Binding-site contacts:
Ligand atom CAJ contacts residue ILE111 of chain 50.A at 3.3 Å (hydrophobic).
Ligand atom CAE contacts residue ASP112 of chain 50.A at 3.7 Å.
Ligand atom CBC contacts residue TRP203 of chain 50.A at 3.2 Å (hydrophobic).
Ligand atom CAD contacts residue ASN228 of chain 50.A at 3.5 Å.
Ligand atom CBC contacts residue ASN228 of chain 50.A at 3.9 Å.
Ligand atom CAM contacts residue VAL192 of chain 50.A at 3.3 Å (hydrophobic).
Ligand atom CAE contacts residue THR114 of chain 50.A at 3.5 Å.
Ligand atom CAD contacts residue GLN202 of chain 50.A at 3.5 Å.
Ligand atom CAU contacts residue TYR201 of chain 50.A at 3.8 Å (hydrophobic).
Ligand atom CAC contacts residue PHE233 of chain 50.A at 3.1 Å (hydrophobic).
Ligand atom CAX contacts residue TRP203 of chain 50.A at 3.6 Å (hydrophobic).
Ligand atom OAB contacts residue ILE113 of chain 50.A at 3.2 Å (h-bond).
Ligand atom CAR contacts residue PHE135 of chain 50.A at 3.4 Å (hydrophobic).
Ligand atom CAA contacts residue ILE24 of chain 50.C at 3.8 Å (hydrophobic).
Ligand atom CAU contacts residue ASN228 of chain 50.A at 3.6 Å.
Ligand atom CAH contacts residue GLN202 of chain 50.A at 3.7 Å.
Ligand atom CAM contacts residue ILE24 of chain 50.C at 3.7 Å (hydrophobic).
Ligand atom NBE contacts residue ASN228 of chain 50.A at 3.9 Å.
Ligand atom CAH contacts residue ASN228 of chain 50.A at 3.2 Å.
Ligand atom CAI contacts residue ASP112 of chain 50.A at 3.5 Å.
Ligand atom OAW contacts residue MET195 of chain 50.A at 3.5 Å.
Ligand atom CAT contacts residue TYR201 of chain 50.A at 3.5 Å (hydrophobic).
Ligand atom CAI contacts residue TRP203 of chain 50.A at 3.6 Å (hydrophobic).
Ligand atom CAL contacts residue ILE111 of chain 50.A at 3.6 Å (hydrophobic).
Ligand atom OAB contacts residue ASP112 of chain 50.A at 3.5 Å.
Ligand atom CAA contacts residue PRO177 of chain 50.A at 3.8 Å (hydrophobic).
Ligand atom CAY contacts residue PHE155 of chain 50.A at 3.8 Å (hydrophobic).
Ligand atom CAP contacts residue ILE111 of chain 50.A at 3.8 Å (hydrophobic).
Ligand atom OAW contacts residue ILE111 of chain 50.A at 3.6 Å.
Ligand atom CAU contacts residue TRP203 of chain 50.A at 3.7 Å (hydrophobic).
Ligand atom CAN contacts residue PHE155 of chain 50.A at 3.6 Å (hydrophobic).
Ligand atom CAG contacts residue PHE233 of chain 50.A at 3.2 Å (hydrophobic).
Ligand atom CAK contacts residue VAL192 of chain 50.A at 3.1 Å (hydrophobic).
Ligand atom CAI contacts residue THR114 of chain 50.A at 3.8 Å.
Ligand atom CAK contacts residue MET195 of chain 50.A at 3.6 Å (hydrophobic).
Ligand atom CAG contacts residue PHE137 of chain 50.A at 3.7 Å (hydrophobic).
Ligand atom CAZ contacts residue MET195 of chain 50.A at 3.9 Å (hydrophobic).
Ligand atom CAC contacts residue PHE137 of chain 50.A at 3.8 Å (hydrophobic).
Ligand atom CAH contacts residue TRP203 of chain 50.A at 3.5 Å (hydrophobic).
Ligand atom NBE contacts residue TRP203 of chain 50.A at 3.2 Å.

Sequence of chain 50.C:
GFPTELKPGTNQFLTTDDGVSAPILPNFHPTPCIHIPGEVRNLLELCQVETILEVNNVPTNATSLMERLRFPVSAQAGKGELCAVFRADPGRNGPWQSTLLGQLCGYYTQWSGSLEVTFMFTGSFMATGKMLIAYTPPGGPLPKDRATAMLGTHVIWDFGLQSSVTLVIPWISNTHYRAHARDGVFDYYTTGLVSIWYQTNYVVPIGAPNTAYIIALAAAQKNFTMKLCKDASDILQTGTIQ

Sequence of chain 50.A:
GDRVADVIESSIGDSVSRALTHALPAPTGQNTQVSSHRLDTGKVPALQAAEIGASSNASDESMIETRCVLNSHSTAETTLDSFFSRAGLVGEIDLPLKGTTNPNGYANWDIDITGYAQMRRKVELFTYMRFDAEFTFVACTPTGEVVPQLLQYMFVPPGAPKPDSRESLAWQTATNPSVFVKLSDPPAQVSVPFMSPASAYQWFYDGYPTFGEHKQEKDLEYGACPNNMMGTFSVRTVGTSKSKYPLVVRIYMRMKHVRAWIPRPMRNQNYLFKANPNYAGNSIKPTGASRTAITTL

Sequence of chain 46.C:
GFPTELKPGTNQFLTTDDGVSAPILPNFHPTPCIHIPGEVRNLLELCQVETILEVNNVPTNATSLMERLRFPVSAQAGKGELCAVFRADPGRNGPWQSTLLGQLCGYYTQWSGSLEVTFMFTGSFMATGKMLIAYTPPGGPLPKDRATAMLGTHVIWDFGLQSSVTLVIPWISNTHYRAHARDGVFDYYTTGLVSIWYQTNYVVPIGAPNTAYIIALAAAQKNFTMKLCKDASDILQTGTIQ

The small molecule below binds the protein below.
Small molecule (SMILES): Cc1cccc(-c2ccc(OCCCCCN3CCN(c4ccncc4)C3=O)cc2)c1